The small molecule below binds the protein below.
Small molecule (SMILES): CC(=O)O[C@@]12CO[C@@H]1C[C@H](O)[C@@]1(C)C(=O)[C@H](O)C3=C(C)[C@@H](OC(=O)[C@H](O)[C@@H](NC(=O)CBr)c4ccccc4)C[C@@](O)([C@@H](OC(=O)c4ccccc4)[C@H]21)C3(C)C

Binding-site contacts:
Ligand atom C25 contacts residue ASP224 of chain 1.B at 3.2 Å.
Ligand atom O5 contacts residue PRO272 of chain 1.B at 3.5 Å (h-bond).
Ligand atom C5 contacts residue PRO272 of chain 1.B at 3.4 Å (hydrophobic).
Ligand atom C37 contacts residue GLU27 of chain 1.B at 2.8 Å.
Ligand atom C25 contacts residue LEU215 of chain 1.B at 3.6 Å (hydrophobic).
Ligand atom O5 contacts residue THR274 of chain 1.B at 2.9 Å (h-bond).
Ligand atom C26 contacts residue LEU215 of chain 1.B at 3.4 Å (hydrophobic).
Ligand atom O31 contacts residue ARG359 of chain 1.B at 2.7 Å (salt-bridge).
Ligand atom O30 contacts residue GLY360 of chain 1.B at 3.6 Å.
Ligand atom C36 contacts residue SER234 of chain 1.B at 3.5 Å.
Ligand atom C23 contacts residue HIS227 of chain 1.B at 3.3 Å.
Ligand atom C27 contacts residue LEU215 of chain 1.B at 3.6 Å (hydrophobic).
Ligand atom C35 contacts residue PRO358 of chain 1.B at 3.5 Å (hydrophobic).
Ligand atom C34 contacts residue PRO358 of chain 1.B at 3.6 Å (hydrophobic).
Ligand atom C20 contacts residue THR274 of chain 1.B at 3.5 Å.
Ligand atom O10 contacts residue GLN280 of chain 1.B at 3.6 Å (h-bond).
Ligand atom C31 contacts residue GLY360 of chain 1.B at 3.4 Å.
Ligand atom C6 contacts residue THR274 of chain 1.B at 3.4 Å.
Ligand atom C36 contacts residue PRO358 of chain 1.B at 3.5 Å (hydrophobic).
Ligand atom C37 contacts residue PRO358 of chain 1.B at 3.5 Å (hydrophobic).
Ligand atom O31 contacts residue GLY360 of chain 1.B at 2.3 Å (h-bond).
Ligand atom C37 contacts residue SER234 of chain 1.B at 3.3 Å.
Ligand atom C33 contacts residue PRO358 of chain 1.B at 3.6 Å (hydrophobic).
Ligand atom C35 contacts residue ALA231 of chain 1.B at 3.5 Å (hydrophobic).
Ligand atom O9 contacts residue GLN280 of chain 1.B at 2.9 Å (h-bond).
Ligand atom C19 contacts residue THR274 of chain 1.B at 3.3 Å.
Ligand atom C38 contacts residue VAL23 of chain 1.B at 3.4 Å (hydrophobic).
Ligand atom C26 contacts residue ASP224 of chain 1.B at 3.7 Å.
Ligand atom O31 contacts residue PRO358 of chain 1.B at 3.5 Å.
Ligand atom C38 contacts residue PRO358 of chain 1.B at 3.6 Å (hydrophobic).
Ligand atom O28 contacts residue LEU361 of chain 1.B at 3.6 Å.
Ligand atom O39 contacts residue HIS227 of chain 1.B at 2.8 Å (h-bond).
Ligand atom O7 contacts residue GLN280 of chain 1.B at 3.6 Å (h-bond).
Ligand atom C16 contacts residue ARG276 of chain 1.B at 3.2 Å.
Ligand atom C37 contacts residue VAL23 of chain 1.B at 3.4 Å (hydrophobic).
Ligand atom O5 contacts residue LEU273 of chain 1.B at 3.2 Å.
Ligand atom C24 contacts residue HIS227 of chain 1.B at 3.3 Å.
Ligand atom BR1 contacts residue HIS227 of chain 1.B at 3.5 Å.
Ligand atom C18 contacts residue GLY360 of chain 1.B at 3.5 Å.
Ligand atom C25 contacts residue HIS227 of chain 1.B at 3.4 Å.

Sequence of chain 1.B:
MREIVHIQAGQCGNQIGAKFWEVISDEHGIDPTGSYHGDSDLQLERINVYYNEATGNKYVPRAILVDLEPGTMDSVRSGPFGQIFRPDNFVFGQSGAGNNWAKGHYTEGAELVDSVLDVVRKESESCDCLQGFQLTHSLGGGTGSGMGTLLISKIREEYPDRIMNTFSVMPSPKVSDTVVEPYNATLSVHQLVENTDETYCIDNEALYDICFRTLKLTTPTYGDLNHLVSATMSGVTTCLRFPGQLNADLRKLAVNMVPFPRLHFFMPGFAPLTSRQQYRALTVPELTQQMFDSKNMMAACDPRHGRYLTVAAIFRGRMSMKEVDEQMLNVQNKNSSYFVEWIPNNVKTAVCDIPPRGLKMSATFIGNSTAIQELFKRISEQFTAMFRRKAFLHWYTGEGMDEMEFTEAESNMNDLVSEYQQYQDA